The protein below binds the small molecule below.
Small molecule (SMILES): CCc1nc2ccc(OC)cc2nc1O[C@@H]1C[C@@H](C(=O)N[C@]2(C(=O)NS(=O)(=O)C3CC3)C[C@H]2CC)N(C(=O)[C@@H](NC(=O)OC(C)(C)C)C(C)(C)C)C1

Binding-site contacts:
Ligand atom C04 contacts residue PHE168 of chain 1.B at 3.0 Å (hydrophobic).
Ligand atom O15 contacts residue ALA171 of chain 1.B at 2.7 Å (h-bond).
Ligand atom O48 contacts residue GLY151 of chain 1.B at 3.1 Å (h-bond).
Ligand atom O49 contacts residue SER153 of chain 1.B at 3.0 Å (h-bond).
Ligand atom C01 contacts residue ILE146 of chain 1.B at 3.2 Å (hydrophobic).
Ligand atom C09 contacts residue ARG169 of chain 1.B at 3.5 Å.
Ligand atom C52 contacts residue GLY72 of chain 1.B at 3.6 Å.
Ligand atom C10 contacts residue HIS71 of chain 1.B at 3.2 Å.
Ligand atom N17 contacts residue THR170 of chain 1.B at 3.5 Å.
Ligand atom N46 contacts residue HIS71 of chain 1.B at 3.0 Å (h-bond).
Ligand atom C23 contacts residue SER173 of chain 1.B at 3.5 Å.
Ligand atom C40 contacts residue HIS71 of chain 1.B at 3.4 Å.
Ligand atom C18 contacts residue ALA171 of chain 1.B at 3.5 Å (hydrophobic).
Ligand atom C36 contacts residue VAL92 of chain 1.B at 3.4 Å (hydrophobic).
Ligand atom N17 contacts residue ALA171 of chain 1.B at 2.8 Å (h-bond).
Ligand atom O20 contacts residue ALA171 of chain 1.B at 3.3 Å (h-bond).
Ligand atom N34 contacts residue ASP95 of chain 1.B at 3.5 Å (salt-bridge).
Ligand atom O45 contacts residue LEU149 of chain 1.B at 3.3 Å (h-bond).
Ligand atom C50 contacts residue HIS71 of chain 1.B at 3.4 Å.
Ligand atom C02 contacts residue LEU149 of chain 1.B at 3.3 Å (hydrophobic).
Ligand atom O15 contacts residue THR170 of chain 1.B at 3.3 Å.
Ligand atom N46 contacts residue SER153 of chain 1.B at 3.4 Å (h-bond).
Ligand atom C44 contacts residue SER153 of chain 1.B at 3.2 Å.
Ligand atom O49 contacts residue PHE57 of chain 1.B at 3.3 Å.
Ligand atom C39 contacts residue HIS71 of chain 1.B at 3.2 Å.
Ligand atom O42 contacts residue TYR70 of chain 1.B at 3.4 Å.
Ligand atom O49 contacts residue GLY151 of chain 1.B at 3.3 Å (h-bond).
Ligand atom C51 contacts residue PHE57 of chain 1.B at 3.6 Å (hydrophobic).
Ligand atom N41 contacts residue HIS71 of chain 1.B at 3.4 Å.
Ligand atom C52 contacts residue HIS71 of chain 1.B at 3.5 Å.
Ligand atom O45 contacts residue SER153 of chain 1.B at 3.3 Å (h-bond).
Ligand atom N06 contacts residue HIS71 of chain 1.B at 3.4 Å (h-bond).
Ligand atom C31 contacts residue ASP95 of chain 1.B at 3.5 Å.
Ligand atom C05 contacts residue SER153 of chain 1.B at 3.5 Å.
Ligand atom N06 contacts residue ARG169 of chain 1.B at 2.9 Å (salt-bridge).
Ligand atom O45 contacts residue LYS150 of chain 1.B at 3.5 Å.
Ligand atom C09 contacts residue HIS71 of chain 1.B at 3.5 Å.
Ligand atom C07 contacts residue HIS71 of chain 1.B at 3.5 Å.
Ligand atom C32 contacts residue THR170 of chain 1.B at 3.4 Å.
Ligand atom O45 contacts residue GLY151 of chain 1.B at 3.2 Å (h-bond).

Sequence of chain 1.B:
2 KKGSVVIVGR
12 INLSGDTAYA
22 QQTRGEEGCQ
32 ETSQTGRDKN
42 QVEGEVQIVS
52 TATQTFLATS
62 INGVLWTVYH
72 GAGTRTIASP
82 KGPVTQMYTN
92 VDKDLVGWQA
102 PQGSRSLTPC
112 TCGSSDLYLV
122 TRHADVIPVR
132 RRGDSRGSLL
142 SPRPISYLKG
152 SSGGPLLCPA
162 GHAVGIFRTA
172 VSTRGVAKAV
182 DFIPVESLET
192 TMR